The small molecule below binds the protein below.
Small molecule (SMILES): CC(=O)N[C@@H]1[C@@H](O)[C@H](O)[C@@H](CO)O[C@H]1O

Binding-site contacts:
Ligand atom C2 contacts residue ASN657 of chain 1.C at 2.5 Å.
Ligand atom O5 contacts residue ASN657 of chain 1.C at 2.4 Å (h-bond).
Ligand atom C4 contacts residue ASN657 of chain 1.C at 4.2 Å.
Ligand atom C3 contacts residue ASN657 of chain 1.C at 3.8 Å.
Ligand atom C7 contacts residue ASN657 of chain 1.C at 3.2 Å.
Ligand atom C1 contacts residue ASN657 of chain 1.C at 1.4 Å.
Ligand atom C8 contacts residue ASN657 of chain 1.C at 4.1 Å.
Ligand atom C5 contacts residue ASN657 of chain 1.C at 3.7 Å.
Ligand atom N2 contacts residue ASN657 of chain 1.C at 2.9 Å (h-bond).
Ligand atom O7 contacts residue ASN657 of chain 1.C at 3.5 Å (h-bond).

Sequence of chain 1.C:
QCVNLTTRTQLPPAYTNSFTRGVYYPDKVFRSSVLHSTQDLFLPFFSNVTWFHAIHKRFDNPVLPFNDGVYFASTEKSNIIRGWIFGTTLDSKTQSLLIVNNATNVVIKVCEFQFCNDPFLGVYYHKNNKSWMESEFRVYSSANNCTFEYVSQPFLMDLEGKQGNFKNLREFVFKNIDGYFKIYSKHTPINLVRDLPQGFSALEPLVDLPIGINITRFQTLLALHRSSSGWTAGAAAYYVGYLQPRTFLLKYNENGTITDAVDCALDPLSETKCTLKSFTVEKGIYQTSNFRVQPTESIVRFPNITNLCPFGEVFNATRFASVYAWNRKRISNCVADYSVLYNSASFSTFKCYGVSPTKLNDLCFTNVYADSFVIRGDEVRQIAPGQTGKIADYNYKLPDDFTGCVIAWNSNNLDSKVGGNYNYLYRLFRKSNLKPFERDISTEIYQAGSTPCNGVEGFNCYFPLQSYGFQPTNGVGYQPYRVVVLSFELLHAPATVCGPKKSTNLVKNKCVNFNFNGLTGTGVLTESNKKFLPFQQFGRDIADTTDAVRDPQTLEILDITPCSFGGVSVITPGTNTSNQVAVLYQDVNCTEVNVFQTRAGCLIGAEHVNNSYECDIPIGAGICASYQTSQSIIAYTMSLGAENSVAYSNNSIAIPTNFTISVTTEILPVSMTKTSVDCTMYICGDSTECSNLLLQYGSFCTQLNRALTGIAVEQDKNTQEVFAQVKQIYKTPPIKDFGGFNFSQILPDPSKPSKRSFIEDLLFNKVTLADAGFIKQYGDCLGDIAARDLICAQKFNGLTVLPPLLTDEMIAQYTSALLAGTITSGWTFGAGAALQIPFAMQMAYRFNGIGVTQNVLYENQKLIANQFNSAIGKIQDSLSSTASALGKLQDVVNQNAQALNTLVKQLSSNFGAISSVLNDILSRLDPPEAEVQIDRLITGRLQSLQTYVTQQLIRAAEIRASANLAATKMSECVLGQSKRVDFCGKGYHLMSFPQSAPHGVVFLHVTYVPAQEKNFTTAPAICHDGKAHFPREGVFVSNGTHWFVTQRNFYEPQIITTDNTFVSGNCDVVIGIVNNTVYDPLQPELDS